Binding-site contacts:
Ligand atom N contacts residue PHE136 of chain 1.A at 3.5 Å.
Ligand atom CB contacts residue MET46 of chain 1.A at 3.6 Å (hydrophobic).
Ligand atom CD contacts residue VAL141 of chain 1.A at 3.5 Å (hydrophobic).
Ligand atom CB contacts residue ASN37 of chain 1.A at 3.7 Å.
Ligand atom CE2 contacts residue LEU172 of chain 1.A at 3.7 Å (hydrophobic).
Ligand atom CE1 contacts residue ASN37 of chain 1.A at 3.7 Å.
Ligand atom N contacts residue MET35 of chain 1.A at 3.7 Å.
Ligand atom N contacts residue LEU34 of chain 1.A at 3.0 Å (h-bond).
Ligand atom OH contacts residue ILE44 of chain 1.A at 3.7 Å.
Ligand atom OD1 contacts residue ARG139 of chain 1.A at 2.9 Å (salt-bridge).
Ligand atom CA contacts residue LEU34 of chain 1.A at 3.5 Å (hydrophobic).
Ligand atom CD2 contacts residue PHE88 of chain 1.A at 3.6 Å (hydrophobic).
Ligand atom N contacts residue GLN36 of chain 1.A at 2.9 Å (h-bond).
Ligand atom CG contacts residue PHE136 of chain 1.A at 3.6 Å (hydrophobic).
Ligand atom SD contacts residue TYR45 of chain 1.A at 3.5 Å.
Ligand atom O contacts residue PHE136 of chain 1.A at 3.7 Å.
Ligand atom CD contacts residue PHE136 of chain 1.A at 3.4 Å (hydrophobic).
Ligand atom CG contacts residue ARG139 of chain 1.A at 3.4 Å.
Ligand atom CD1 contacts residue PHE88 of chain 1.A at 3.7 Å (hydrophobic).
Ligand atom OD2 contacts residue ARG139 of chain 1.A at 2.7 Å (salt-bridge).
Ligand atom O contacts residue GLN36 of chain 1.A at 2.8 Å (h-bond).
Ligand atom O contacts residue PHE136 of chain 1.A at 3.6 Å.
Ligand atom CB contacts residue MET39 of chain 1.A at 3.7 Å (hydrophobic).
Ligand atom C contacts residue GLN36 of chain 1.A at 3.6 Å.
Ligand atom C contacts residue PHE136 of chain 1.A at 3.7 Å (hydrophobic).
Ligand atom O contacts residue CYS168 of chain 1.A at 3.5 Å (h-bond).
Ligand atom O contacts residue ARG83 of chain 1.A at 2.9 Å (salt-bridge).
Ligand atom CB contacts residue VAL169 of chain 1.A at 3.5 Å (hydrophobic).
Ligand atom CB contacts residue ARG139 of chain 1.A at 3.6 Å.
Ligand atom OH contacts residue PRO89 of chain 1.A at 3.2 Å.
Ligand atom CG contacts residue PHE88 of chain 1.A at 3.6 Å (hydrophobic).
Ligand atom CA contacts residue CYS168 of chain 1.A at 3.5 Å (hydrophobic).
Ligand atom O contacts residue ASN37 of chain 1.A at 2.9 Å (h-bond).
Ligand atom O contacts residue CYS50 of chain 1.A at 3.5 Å.
Ligand atom O contacts residue ASN37 of chain 1.A at 3.6 Å.
Ligand atom O contacts residue MET35 of chain 1.A at 3.2 Å.
Ligand atom CA contacts residue PHE136 of chain 1.A at 3.7 Å (hydrophobic).
Ligand atom CA contacts residue GLN36 of chain 1.A at 3.5 Å.
Ligand atom CB contacts residue SER48 of chain 1.A at 3.7 Å.
Ligand atom N contacts residue PHE136 of chain 1.A at 3.7 Å.

Sequence of chain 1.A:
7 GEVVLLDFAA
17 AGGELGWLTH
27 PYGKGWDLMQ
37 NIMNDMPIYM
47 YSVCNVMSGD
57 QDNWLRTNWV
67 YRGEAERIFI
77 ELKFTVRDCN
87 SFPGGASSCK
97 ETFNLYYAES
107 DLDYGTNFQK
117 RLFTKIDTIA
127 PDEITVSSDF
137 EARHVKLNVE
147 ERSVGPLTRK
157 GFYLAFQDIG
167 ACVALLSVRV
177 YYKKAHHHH

The small molecule below binds the protein below.
Small molecule (SMILES): CSCC[C@@H](C=O)NC(=O)[C@@H]1CCCN1C(=O)[C@@H](NC(=O)[C@H](CO)NC(=O)[C@H](CC(=O)O)NC(=O)[C@@H]1CCCN1C(=O)[C@H](Cc1ccc(O)cc1)NC(=O)[C@H](C)NC(=O)[C@H](CO)NC(=O)[C@@H]([NH3+])Cc1ccc(O)cc1)C(C)C